Sequence of chain 1.A:
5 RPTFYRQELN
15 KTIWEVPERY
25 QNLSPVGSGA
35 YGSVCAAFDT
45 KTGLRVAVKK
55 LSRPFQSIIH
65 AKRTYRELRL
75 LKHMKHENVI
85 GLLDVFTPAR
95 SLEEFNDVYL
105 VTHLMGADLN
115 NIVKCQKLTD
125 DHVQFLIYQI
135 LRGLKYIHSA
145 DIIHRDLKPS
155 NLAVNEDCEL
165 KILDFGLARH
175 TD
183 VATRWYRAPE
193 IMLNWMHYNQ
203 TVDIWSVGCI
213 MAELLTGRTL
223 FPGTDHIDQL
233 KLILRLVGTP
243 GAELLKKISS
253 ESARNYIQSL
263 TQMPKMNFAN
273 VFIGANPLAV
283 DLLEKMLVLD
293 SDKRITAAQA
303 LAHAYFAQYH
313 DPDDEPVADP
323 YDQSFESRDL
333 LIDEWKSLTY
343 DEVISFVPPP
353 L

This protein binds this small molecule.
Small molecule (SMILES): O=C1c2ccc(Nc3ccc(F)cc3F)cc2CCc2ccc(OC[C@H](O)CO)cc21

Binding-site contacts:
Ligand atom CAL contacts residue ALA51 of chain 1.A at 3.6 Å (hydrophobic).
Ligand atom OAT contacts residue GLY110 of chain 1.A at 2.9 Å (h-bond).
Ligand atom CAU contacts residue GLY110 of chain 1.A at 3.9 Å.
Ligand atom CAI contacts residue LEU171 of chain 1.A at 3.8 Å (hydrophobic).
Ligand atom FAD contacts residue LEU86 of chain 1.A at 3.7 Å.
Ligand atom CAR contacts residue GLY110 of chain 1.A at 3.4 Å.
Ligand atom CAN contacts residue ALA111 of chain 1.A at 3.7 Å (hydrophobic).
Ligand atom CAL contacts residue LEU104 of chain 1.A at 3.5 Å (hydrophobic).
Ligand atom FAE contacts residue ALA51 of chain 1.A at 3.3 Å.
Ligand atom CBE contacts residue VAL30 of chain 1.A at 3.7 Å (hydrophobic).
Ligand atom CAY contacts residue ALA111 of chain 1.A at 3.6 Å (hydrophobic).
Ligand atom FAD contacts residue LEU104 of chain 1.A at 3.3 Å.
Ligand atom CAO contacts residue GLY110 of chain 1.A at 3.7 Å.
Ligand atom FAD contacts residue THR106 of chain 1.A at 3.9 Å.
Ligand atom OAA contacts residue LEU108 of chain 1.A at 3.8 Å.
Ligand atom OAA contacts residue MET109 of chain 1.A at 2.9 Å.
Ligand atom CAK contacts residue ALA51 of chain 1.A at 3.4 Å (hydrophobic).
Ligand atom CAL contacts residue LYS53 of chain 1.A at 3.8 Å.
Ligand atom CBD contacts residue GLY110 of chain 1.A at 3.8 Å.
Ligand atom CAH contacts residue ALA111 of chain 1.A at 3.7 Å (hydrophobic).
Ligand atom CAM contacts residue LEU167 of chain 1.A at 3.7 Å (hydrophobic).
Ligand atom CAG contacts residue THR106 of chain 1.A at 3.8 Å.
Ligand atom CAU contacts residue MET109 of chain 1.A at 3.8 Å (hydrophobic).
Ligand atom FAE contacts residue VAL38 of chain 1.A at 3.7 Å.
Ligand atom CAF contacts residue ILE84 of chain 1.A at 3.6 Å (hydrophobic).
Ligand atom OAB contacts residue GLY110 of chain 1.A at 3.2 Å (h-bond).
Ligand atom CAG contacts residue ALA51 of chain 1.A at 3.6 Å (hydrophobic).
Ligand atom CAJ contacts residue ILE84 of chain 1.A at 3.4 Å (hydrophobic).
Ligand atom CAX contacts residue LYS53 of chain 1.A at 3.7 Å.
Ligand atom CAW contacts residue LEU167 of chain 1.A at 3.8 Å (hydrophobic).
Ligand atom OAA contacts residue GLY110 of chain 1.A at 3.2 Å (h-bond).
Ligand atom CAY contacts residue GLY110 of chain 1.A at 3.1 Å.
Ligand atom CAH contacts residue GLY110 of chain 1.A at 3.5 Å.
Ligand atom FAD contacts residue VAL105 of chain 1.A at 3.7 Å.
Ligand atom CAN contacts residue GLY110 of chain 1.A at 3.2 Å.
Ligand atom CAR contacts residue VAL30 of chain 1.A at 3.7 Å (hydrophobic).
Ligand atom FAE contacts residue LYS53 of chain 1.A at 3.7 Å.
Ligand atom CAL contacts residue THR106 of chain 1.A at 3.7 Å.
Ligand atom CAQ contacts residue LEU171 of chain 1.A at 3.7 Å (hydrophobic).
Ligand atom CAI contacts residue ALA111 of chain 1.A at 3.8 Å (hydrophobic).